A protein and the small-molecule ligand that binds it are described below.
Small molecule (SMILES): CC(=O)N[C@@H]1[C@@H](O)[C@H](O)[C@@H](CO)O[C@H]1O

Binding-site contacts:
Ligand atom C8 contacts residue ASN151 of chain 1.L at 4.2 Å.
Ligand atom C3 contacts residue ASN183 of chain 1.L at 3.8 Å.
Ligand atom O5 contacts residue ASN183 of chain 1.L at 2.3 Å (h-bond).
Ligand atom C7 contacts residue ASN183 of chain 1.L at 3.0 Å.
Ligand atom C2 contacts residue ASN183 of chain 1.L at 2.4 Å.
Ligand atom C1 contacts residue ASN183 of chain 1.L at 1.4 Å.
Ligand atom C5 contacts residue ASN183 of chain 1.L at 3.6 Å.
Ligand atom O7 contacts residue ASN183 of chain 1.L at 2.5 Å.
Ligand atom C8 contacts residue ASN183 of chain 1.L at 4.1 Å.
Ligand atom N2 contacts residue ASN183 of chain 1.L at 2.9 Å (h-bond).
Ligand atom C4 contacts residue ASN183 of chain 1.L at 4.2 Å.

Sequence of chain 1.L:
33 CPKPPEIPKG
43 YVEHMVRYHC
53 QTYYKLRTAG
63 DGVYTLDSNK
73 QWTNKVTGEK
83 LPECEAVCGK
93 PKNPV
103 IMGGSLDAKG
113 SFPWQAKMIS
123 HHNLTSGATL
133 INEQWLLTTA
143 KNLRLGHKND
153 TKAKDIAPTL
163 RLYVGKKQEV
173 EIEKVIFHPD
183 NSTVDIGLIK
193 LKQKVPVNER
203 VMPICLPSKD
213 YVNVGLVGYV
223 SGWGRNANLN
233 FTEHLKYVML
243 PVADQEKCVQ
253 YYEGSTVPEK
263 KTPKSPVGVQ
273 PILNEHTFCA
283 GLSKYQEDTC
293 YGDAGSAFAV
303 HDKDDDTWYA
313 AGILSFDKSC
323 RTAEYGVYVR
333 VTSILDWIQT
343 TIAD